Binding-site contacts:
Ligand atom C1 contacts residue THR32 of chain 1.A at 4.3 Å.
Ligand atom C1 contacts residue GLU27 of chain 1.A at 4.5 Å.
Ligand atom C7 contacts residue ASN33 of chain 1.A at 3.2 Å.
Ligand atom C7 contacts residue GLU27 of chain 1.A at 4.3 Å.
Ligand atom O5 contacts residue THR32 of chain 1.A at 3.7 Å.
Ligand atom C3 contacts residue GLU27 of chain 1.A at 4.4 Å.
Ligand atom O6 contacts residue THR32 of chain 1.A at 3.6 Å (h-bond).
Ligand atom O3 contacts residue GLU27 of chain 1.A at 4.2 Å.
Ligand atom C3 contacts residue ASN33 of chain 1.A at 3.8 Å.
Ligand atom C6 contacts residue GLN31 of chain 1.A at 3.8 Å.
Ligand atom O4 contacts residue GLU27 of chain 1.A at 4.1 Å.
Ligand atom C4 contacts residue ASN33 of chain 1.A at 4.2 Å.
Ligand atom C5 contacts residue ASN33 of chain 1.A at 3.7 Å.
Ligand atom O7 contacts residue TYR26 of chain 1.A at 3.1 Å.
Ligand atom C4 contacts residue GLU27 of chain 1.A at 3.6 Å.
Ligand atom O6 contacts residue GLU27 of chain 1.A at 4.3 Å.
Ligand atom C8 contacts residue PRO135 of chain 1.A at 3.5 Å (hydrophobic).
Ligand atom C7 contacts residue THR25 of chain 1.A at 3.9 Å.
Ligand atom O7 contacts residue ASN33 of chain 1.A at 3.1 Å (h-bond).
Ligand atom O7 contacts residue THR25 of chain 1.A at 3.5 Å (h-bond).
Ligand atom C5 contacts residue GLU27 of chain 1.A at 4.2 Å.
Ligand atom C7 contacts residue TYR26 of chain 1.A at 4.3 Å (hydrophobic).
Ligand atom C8 contacts residue THR25 of chain 1.A at 3.6 Å.
Ligand atom O7 contacts residue GLU27 of chain 1.A at 3.2 Å (salt-bridge).
Ligand atom C2 contacts residue GLU27 of chain 1.A at 4.0 Å.
Ligand atom C1 contacts residue ASN33 of chain 1.A at 1.4 Å.
Ligand atom N2 contacts residue ASN33 of chain 1.A at 2.9 Å (h-bond).
Ligand atom O5 contacts residue GLU27 of chain 1.A at 3.9 Å.
Ligand atom C8 contacts residue ASN33 of chain 1.A at 4.4 Å.
Ligand atom O5 contacts residue ASN33 of chain 1.A at 2.4 Å (h-bond).
Ligand atom C2 contacts residue ASN33 of chain 1.A at 2.4 Å.
Ligand atom O6 contacts residue GLN31 of chain 1.A at 2.9 Å.
Ligand atom C6 contacts residue GLU27 of chain 1.A at 3.7 Å.

This small molecule binds to this protein.
Small molecule (SMILES): CC(=O)N[C@@H]1[C@@H](O)[C@H](O)[C@@H](CO)O[C@H]1O

Sequence of chain 1.A:
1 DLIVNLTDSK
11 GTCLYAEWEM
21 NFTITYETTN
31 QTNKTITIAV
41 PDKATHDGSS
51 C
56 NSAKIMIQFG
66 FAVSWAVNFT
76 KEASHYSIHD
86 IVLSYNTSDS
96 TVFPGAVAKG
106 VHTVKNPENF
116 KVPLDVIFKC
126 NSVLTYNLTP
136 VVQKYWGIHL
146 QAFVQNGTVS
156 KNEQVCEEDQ